The small molecule below binds the protein below.
Small molecule (SMILES): Nc1nc(O)c(Br)c(-c2ccccc2)n1

Binding-site contacts:
Ligand atom BR6 contacts residue GLY17 of chain 5.A at 4.0 Å.
Ligand atom N1 contacts residue VAL52 of chain 8.A at 2.7 Å (h-bond).
Ligand atom N1 contacts residue TYR54 of chain 8.A at 3.9 Å.
Ligand atom BR6 contacts residue TYR54 of chain 8.A at 3.9 Å.
Ligand atom N9 contacts residue LEU72 of chain 5.A at 4.2 Å.
Ligand atom C15 contacts residue HIS53 of chain 8.A at 4.2 Å.
Ligand atom C7 contacts residue LEU72 of chain 5.A at 3.8 Å (hydrophobic).
Ligand atom N1 contacts residue THR51 of chain 8.A at 3.4 Å.
Ligand atom C7 contacts residue LEU73 of chain 5.A at 3.7 Å (hydrophobic).
Ligand atom O8 contacts residue LEU73 of chain 5.A at 2.6 Å (h-bond).
Ligand atom N3 contacts residue VAL52 of chain 8.A at 3.9 Å.
Ligand atom C2 contacts residue VAL52 of chain 8.A at 3.8 Å (hydrophobic).
Ligand atom C2 contacts residue GLU74 of chain 5.A at 3.6 Å.
Ligand atom C2 contacts residue THR51 of chain 8.A at 4.0 Å.
Ligand atom C7 contacts residue GLU74 of chain 5.A at 3.5 Å.
Ligand atom BR6 contacts residue LYS100 of chain 5.A at 3.2 Å.
Ligand atom C14 contacts residue HIS53 of chain 8.A at 3.4 Å.
Ligand atom O8 contacts residue LEU72 of chain 5.A at 2.9 Å.
Ligand atom C2 contacts residue TYR54 of chain 8.A at 3.5 Å (hydrophobic).
Ligand atom C4 contacts residue TYR54 of chain 8.A at 3.8 Å (hydrophobic).
Ligand atom C11 contacts residue ALA18 of chain 5.A at 3.7 Å (hydrophobic).
Ligand atom N1 contacts residue GLU74 of chain 5.A at 2.9 Å (salt-bridge).
Ligand atom N9 contacts residue GLU74 of chain 5.A at 2.8 Å (salt-bridge).
Ligand atom BR6 contacts residue ALA18 of chain 5.A at 3.5 Å.
Ligand atom C12 contacts residue HIS53 of chain 8.A at 3.8 Å.
Ligand atom C15 contacts residue TYR54 of chain 8.A at 3.4 Å (hydrophobic).
Ligand atom BR6 contacts residue ASN71 of chain 5.A at 3.7 Å.
Ligand atom O8 contacts residue TYR54 of chain 8.A at 4.0 Å.
Ligand atom C7 contacts residue TYR54 of chain 8.A at 3.7 Å (hydrophobic).
Ligand atom N9 contacts residue TYR54 of chain 8.A at 3.6 Å.
Ligand atom C12 contacts residue ALA18 of chain 5.A at 4.0 Å (hydrophobic).
Ligand atom O8 contacts residue ASN71 of chain 5.A at 3.7 Å.
Ligand atom N3 contacts residue TYR54 of chain 8.A at 3.6 Å.
Ligand atom C5 contacts residue LEU72 of chain 5.A at 4.0 Å (hydrophobic).
Ligand atom O8 contacts residue GLU74 of chain 5.A at 3.5 Å (salt-bridge).
Ligand atom C11 contacts residue VAL48 of chain 8.A at 3.9 Å (hydrophobic).
Ligand atom C5 contacts residue TYR54 of chain 8.A at 3.5 Å (hydrophobic).
Ligand atom C14 contacts residue GLY55 of chain 8.A at 4.0 Å.
Ligand atom C13 contacts residue HIS53 of chain 8.A at 3.2 Å.
Ligand atom N3 contacts residue HIS53 of chain 8.A at 4.1 Å.

Sequence of chain 8.A:
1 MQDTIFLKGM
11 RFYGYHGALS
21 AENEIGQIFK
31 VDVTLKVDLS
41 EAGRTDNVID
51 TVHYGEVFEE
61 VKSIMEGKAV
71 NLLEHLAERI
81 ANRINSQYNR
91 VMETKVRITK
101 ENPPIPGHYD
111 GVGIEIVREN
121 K

Sequence of chain 5.A:
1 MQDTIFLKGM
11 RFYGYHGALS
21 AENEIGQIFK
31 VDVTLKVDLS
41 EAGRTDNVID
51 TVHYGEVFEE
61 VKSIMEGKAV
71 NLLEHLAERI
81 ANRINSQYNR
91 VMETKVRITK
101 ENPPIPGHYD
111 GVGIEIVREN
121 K